Binding-site contacts:
Ligand atom C2 contacts residue TYR315 of chain 1.E at 3.4 Å (hydrophobic).
Ligand atom C12 contacts residue TYR310 of chain 1.E at 3.8 Å (hydrophobic).
Ligand atom C2 contacts residue THR370 of chain 1.E at 3.4 Å.
Ligand atom N6 contacts residue PRO246 of chain 1.E at 3.8 Å.
Ligand atom C2 contacts residue TRP313 of chain 1.E at 3.8 Å (hydrophobic).
Ligand atom N14 contacts residue GLU248 of chain 1.E at 2.7 Å (salt-bridge).
Ligand atom C13 contacts residue GLU248 of chain 1.E at 3.1 Å.
Ligand atom C8 contacts residue MTA1 of chain 1.Z at 3.6 Å.
Ligand atom C13 contacts residue PRO246 of chain 1.E at 3.5 Å (hydrophobic).
Ligand atom C3 contacts residue THR370 of chain 1.E at 3.4 Å.
Ligand atom N1 contacts residue THR370 of chain 1.E at 2.8 Å (h-bond).
Ligand atom C7 contacts residue ASP146 of chain 1.E at 3.5 Å.
Ligand atom C7 contacts residue ASP245 of chain 1.E at 3.7 Å.
Ligand atom N10 contacts residue ASP245 of chain 1.E at 3.8 Å.
Ligand atom C2 contacts residue ALA148 of chain 1.E at 3.7 Å (hydrophobic).
Ligand atom N1 contacts residue TYR315 of chain 1.E at 2.8 Å (h-bond).
Ligand atom N14 contacts residue GLY274 of chain 1.E at 2.8 Å (h-bond).
Ligand atom C12 contacts residue GLU248 of chain 1.E at 3.5 Å.
Ligand atom C9 contacts residue MTA1 of chain 1.Z at 3.8 Å.
Ligand atom C12 contacts residue PRO246 of chain 1.E at 3.5 Å (hydrophobic).
Ligand atom C4 contacts residue ASP146 of chain 1.E at 3.3 Å.
Ligand atom N14 contacts residue PRO246 of chain 1.E at 2.6 Å (h-bond).
Ligand atom N14 contacts residue ASP245 of chain 1.E at 3.7 Å.
Ligand atom N10 contacts residue ASP179 of chain 1.E at 2.6 Å (salt-bridge).
Ligand atom C12 contacts residue THR276 of chain 1.E at 3.8 Å.
Ligand atom C13 contacts residue GLY274 of chain 1.E at 3.5 Å.
Ligand atom C8 contacts residue ALA148 of chain 1.E at 3.4 Å (hydrophobic).
Ligand atom C13 contacts residue TYR310 of chain 1.E at 3.5 Å (hydrophobic).
Ligand atom C5 contacts residue TYR336 of chain 1.E at 3.4 Å (hydrophobic).
Ligand atom C9 contacts residue ASP245 of chain 1.E at 3.4 Å.
Ligand atom C2 contacts residue GLN147 of chain 1.E at 3.7 Å.
Ligand atom C11 contacts residue PRO246 of chain 1.E at 3.3 Å (hydrophobic).
Ligand atom N10 contacts residue ASP180 of chain 1.E at 3.0 Å (salt-bridge).
Ligand atom C12 contacts residue TYR336 of chain 1.E at 3.6 Å (hydrophobic).
Ligand atom C9 contacts residue ASP179 of chain 1.E at 3.7 Å.
Ligand atom N10 contacts residue ALA148 of chain 1.E at 2.8 Å (h-bond).
Ligand atom C9 contacts residue ALA148 of chain 1.E at 3.6 Å (hydrophobic).
Ligand atom N1 contacts residue ASP146 of chain 1.E at 2.9 Å (salt-bridge).
Ligand atom C7 contacts residue MTA1 of chain 1.Z at 3.4 Å.
Ligand atom C13 contacts residue ASP245 of chain 1.E at 3.3 Å.

Sequence of chain 1.E:
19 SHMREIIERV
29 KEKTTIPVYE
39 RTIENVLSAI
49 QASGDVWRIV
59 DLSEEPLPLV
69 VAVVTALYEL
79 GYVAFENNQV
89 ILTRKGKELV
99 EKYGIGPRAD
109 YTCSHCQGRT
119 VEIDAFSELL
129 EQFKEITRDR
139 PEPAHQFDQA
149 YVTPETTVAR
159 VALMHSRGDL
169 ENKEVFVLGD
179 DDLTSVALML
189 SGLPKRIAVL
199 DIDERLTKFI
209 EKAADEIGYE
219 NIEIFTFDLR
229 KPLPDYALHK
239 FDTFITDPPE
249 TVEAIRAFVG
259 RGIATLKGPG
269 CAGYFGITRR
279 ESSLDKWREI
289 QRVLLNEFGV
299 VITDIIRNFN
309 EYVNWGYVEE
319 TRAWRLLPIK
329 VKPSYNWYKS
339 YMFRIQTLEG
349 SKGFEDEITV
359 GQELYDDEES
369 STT

This protein binds this small molecule.
Small molecule (SMILES): NCCCCN(CCCN)CCCN